Sequence of chain 1.B:
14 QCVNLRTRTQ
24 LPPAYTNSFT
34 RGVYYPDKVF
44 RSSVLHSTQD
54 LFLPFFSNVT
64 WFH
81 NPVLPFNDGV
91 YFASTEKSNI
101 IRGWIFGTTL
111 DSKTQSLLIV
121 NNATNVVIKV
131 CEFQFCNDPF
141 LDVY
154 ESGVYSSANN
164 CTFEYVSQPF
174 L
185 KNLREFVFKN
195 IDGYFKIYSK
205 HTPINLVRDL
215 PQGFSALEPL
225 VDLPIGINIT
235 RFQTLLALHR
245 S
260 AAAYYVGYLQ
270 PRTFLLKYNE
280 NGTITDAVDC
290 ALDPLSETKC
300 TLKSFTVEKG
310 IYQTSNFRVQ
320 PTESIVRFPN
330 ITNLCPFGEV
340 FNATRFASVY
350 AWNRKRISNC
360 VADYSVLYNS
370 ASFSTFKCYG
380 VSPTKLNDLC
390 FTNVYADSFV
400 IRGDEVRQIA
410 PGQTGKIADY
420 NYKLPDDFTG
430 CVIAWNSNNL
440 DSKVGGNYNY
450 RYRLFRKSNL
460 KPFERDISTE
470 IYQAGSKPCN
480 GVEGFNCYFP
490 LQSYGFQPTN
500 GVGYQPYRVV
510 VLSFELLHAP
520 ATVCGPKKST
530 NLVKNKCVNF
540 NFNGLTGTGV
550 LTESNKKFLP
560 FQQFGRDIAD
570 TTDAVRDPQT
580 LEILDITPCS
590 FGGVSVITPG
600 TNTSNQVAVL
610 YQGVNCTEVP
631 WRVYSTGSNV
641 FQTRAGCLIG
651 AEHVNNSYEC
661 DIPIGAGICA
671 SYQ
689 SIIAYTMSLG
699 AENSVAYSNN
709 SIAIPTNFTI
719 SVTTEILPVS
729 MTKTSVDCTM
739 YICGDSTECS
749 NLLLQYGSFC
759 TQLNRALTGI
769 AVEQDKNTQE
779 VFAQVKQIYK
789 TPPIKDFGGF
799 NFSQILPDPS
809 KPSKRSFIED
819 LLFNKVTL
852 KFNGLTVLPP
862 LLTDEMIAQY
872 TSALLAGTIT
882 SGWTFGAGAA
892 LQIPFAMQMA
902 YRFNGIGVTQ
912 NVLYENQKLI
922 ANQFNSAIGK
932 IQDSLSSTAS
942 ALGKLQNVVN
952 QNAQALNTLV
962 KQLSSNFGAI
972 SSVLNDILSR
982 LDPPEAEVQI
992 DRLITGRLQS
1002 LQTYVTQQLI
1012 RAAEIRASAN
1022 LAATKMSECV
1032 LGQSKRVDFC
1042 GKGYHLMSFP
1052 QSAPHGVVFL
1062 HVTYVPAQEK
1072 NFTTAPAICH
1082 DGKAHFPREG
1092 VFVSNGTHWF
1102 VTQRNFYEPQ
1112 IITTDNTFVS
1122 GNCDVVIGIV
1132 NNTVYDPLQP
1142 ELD

A small-molecule ligand and the protein it binds are described below.
Small molecule (SMILES): CC(=O)N[C@H]1[C@H](O[C@H]2[C@H](O)[C@@H](NC(C)=O)CO[C@@H]2CO)O[C@H](CO)[C@@H](O)[C@@H]1O

Binding-site contacts:
Ligand atom C1 contacts residue THR616 of chain 1.B at 4.4 Å.
Ligand atom C7 contacts residue ASN614 of chain 1.B at 3.5 Å.
Ligand atom C2 contacts residue ASN614 of chain 1.B at 2.4 Å.
Ligand atom C5 contacts residue ASN614 of chain 1.B at 3.7 Å.
Ligand atom C3 contacts residue ASN614 of chain 1.B at 3.8 Å.
Ligand atom C4 contacts residue ASN614 of chain 1.B at 4.2 Å.
Ligand atom C8 contacts residue ASN614 of chain 1.B at 4.3 Å.
Ligand atom O7 contacts residue ASN614 of chain 1.B at 3.7 Å.
Ligand atom C1 contacts residue ASN614 of chain 1.B at 1.4 Å.
Ligand atom O5 contacts residue ASN614 of chain 1.B at 2.4 Å (h-bond).
Ligand atom N2 contacts residue ASN614 of chain 1.B at 2.9 Å (h-bond).